Sequence of chain 1.E:
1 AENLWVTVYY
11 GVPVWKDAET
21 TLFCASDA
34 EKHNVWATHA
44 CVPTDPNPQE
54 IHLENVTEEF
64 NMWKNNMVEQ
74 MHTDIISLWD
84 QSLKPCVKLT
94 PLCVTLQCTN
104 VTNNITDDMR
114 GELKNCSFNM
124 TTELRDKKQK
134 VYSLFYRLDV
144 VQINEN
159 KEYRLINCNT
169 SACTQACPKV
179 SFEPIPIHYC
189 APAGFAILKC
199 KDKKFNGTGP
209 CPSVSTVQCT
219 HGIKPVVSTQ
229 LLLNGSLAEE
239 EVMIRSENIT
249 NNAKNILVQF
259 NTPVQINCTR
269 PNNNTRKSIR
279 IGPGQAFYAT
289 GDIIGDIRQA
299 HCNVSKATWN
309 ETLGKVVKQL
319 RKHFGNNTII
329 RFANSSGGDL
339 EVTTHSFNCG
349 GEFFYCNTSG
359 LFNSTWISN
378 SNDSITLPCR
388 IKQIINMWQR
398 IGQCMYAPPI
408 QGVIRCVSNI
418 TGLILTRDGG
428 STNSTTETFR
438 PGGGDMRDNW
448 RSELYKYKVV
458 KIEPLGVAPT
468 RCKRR

Binding-site contacts:
Ligand atom C5 contacts residue ASN324 of chain 1.E at 3.7 Å.
Ligand atom C8 contacts residue ASN324 of chain 1.E at 4.2 Å.
Ligand atom O7 contacts residue ASN324 of chain 1.E at 3.5 Å (h-bond).
Ligand atom C7 contacts residue ASN324 of chain 1.E at 3.4 Å.
Ligand atom C2 contacts residue ASN324 of chain 1.E at 2.5 Å.
Ligand atom C4 contacts residue ASN324 of chain 1.E at 4.2 Å.
Ligand atom C3 contacts residue ASN324 of chain 1.E at 3.8 Å.
Ligand atom O5 contacts residue ASN324 of chain 1.E at 2.4 Å (h-bond).
Ligand atom C1 contacts residue ASN324 of chain 1.E at 1.4 Å.
Ligand atom N2 contacts residue ASN324 of chain 1.E at 2.9 Å (h-bond).

This protein binds this small molecule.
Small molecule (SMILES): CC(=O)N[C@@H]1[C@@H](O)[C@H](O)[C@@H](CO)O[C@H]1O